Sequence of chain 1.C:
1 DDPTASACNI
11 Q

Sequence of chain 1.A:
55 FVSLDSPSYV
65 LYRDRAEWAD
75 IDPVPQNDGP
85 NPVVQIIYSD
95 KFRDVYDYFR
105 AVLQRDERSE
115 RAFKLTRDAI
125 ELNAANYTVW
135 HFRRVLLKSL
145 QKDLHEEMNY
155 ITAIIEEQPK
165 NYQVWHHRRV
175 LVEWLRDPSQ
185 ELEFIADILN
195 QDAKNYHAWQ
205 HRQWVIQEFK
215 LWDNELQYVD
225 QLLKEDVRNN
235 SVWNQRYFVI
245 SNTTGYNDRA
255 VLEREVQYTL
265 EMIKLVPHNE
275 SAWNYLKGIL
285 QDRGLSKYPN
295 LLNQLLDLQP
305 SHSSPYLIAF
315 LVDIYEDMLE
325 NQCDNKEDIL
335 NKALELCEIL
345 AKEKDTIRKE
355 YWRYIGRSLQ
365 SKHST

This protein binds this small molecule.
Small molecule (SMILES): CC(C)=CCC/C(C)=C/CC/C(C)=C/CONC(=O)CP(=O)(O)O

Sequence of chain 1.B:
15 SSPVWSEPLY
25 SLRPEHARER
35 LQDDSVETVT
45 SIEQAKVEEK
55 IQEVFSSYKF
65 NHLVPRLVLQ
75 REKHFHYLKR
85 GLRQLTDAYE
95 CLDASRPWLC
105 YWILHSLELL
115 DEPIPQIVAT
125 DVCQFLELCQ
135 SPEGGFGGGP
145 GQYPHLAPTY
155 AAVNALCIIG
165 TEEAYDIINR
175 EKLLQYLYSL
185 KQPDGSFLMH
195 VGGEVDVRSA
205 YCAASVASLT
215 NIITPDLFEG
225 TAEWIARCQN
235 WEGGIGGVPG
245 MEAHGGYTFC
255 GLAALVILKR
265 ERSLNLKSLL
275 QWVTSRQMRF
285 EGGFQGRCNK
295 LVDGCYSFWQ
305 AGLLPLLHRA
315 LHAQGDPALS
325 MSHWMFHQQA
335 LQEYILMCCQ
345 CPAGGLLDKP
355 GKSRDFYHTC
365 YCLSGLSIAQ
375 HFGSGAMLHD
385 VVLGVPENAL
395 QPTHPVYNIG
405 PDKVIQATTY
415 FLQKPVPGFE

Binding-site contacts:
Ligand atom C15 contacts residue GLY250 of chain 1.B at 3.5 Å.
Ligand atom P46 contacts residue HIS248 of chain 1.B at 3.8 Å.
Ligand atom C12 contacts residue GLY250 of chain 1.B at 3.6 Å.
Ligand atom C43 contacts residue ARG291 of chain 1.B at 3.9 Å.
Ligand atom C10 contacts residue CYS254 of chain 1.B at 3.3 Å (hydrophobic).
Ligand atom C11 contacts residue ARG202 of chain 1.B at 3.9 Å.
Ligand atom C10 contacts residue TRP303 of chain 1.B at 3.6 Å (hydrophobic).
Ligand atom C6 contacts residue CYS254 of chain 1.B at 3.8 Å (hydrophobic).
Ligand atom C43 contacts residue ALA7 of chain 1.C at 3.8 Å (hydrophobic).
Ligand atom C23 contacts residue HIS248 of chain 1.B at 3.9 Å.
Ligand atom C18 contacts residue TYR361 of chain 1.B at 3.8 Å (hydrophobic).
Ligand atom O51 contacts residue ARG291 of chain 1.B at 2.8 Å (salt-bridge).
Ligand atom C24 contacts residue TYR166 of chain 1.A at 3.2 Å (hydrophobic).
Ligand atom O50 contacts residue ARG291 of chain 1.B at 3.9 Å.
Ligand atom C45 contacts residue TYR300 of chain 1.B at 3.5 Å (hydrophobic).
Ligand atom C30 contacts residue HIS248 of chain 1.B at 3.4 Å.
Ligand atom C45 contacts residue ALA7 of chain 1.C at 4.0 Å (hydrophobic).
Ligand atom O51 contacts residue TYR300 of chain 1.B at 3.6 Å.
Ligand atom O36 contacts residue ALA7 of chain 1.C at 3.6 Å (h-bond).
Ligand atom C18 contacts residue TRP303 of chain 1.B at 3.5 Å (hydrophobic).
Ligand atom C1 contacts residue ARG202 of chain 1.B at 3.9 Å.
Ligand atom C30 contacts residue TYR251 of chain 1.B at 3.8 Å (hydrophobic).
Ligand atom C12 contacts residue TRP303 of chain 1.B at 3.6 Å (hydrophobic).
Ligand atom N42 contacts residue ALA7 of chain 1.C at 3.1 Å (h-bond).
Ligand atom C35 contacts residue TYR200 of chain 1.A at 3.8 Å (hydrophobic).
Ligand atom C18 contacts residue ILE10 of chain 1.C at 4.0 Å (hydrophobic).
Ligand atom C35 contacts residue HIS201 of chain 1.A at 4.0 Å.
Ligand atom C15 contacts residue ILE10 of chain 1.C at 3.7 Å (hydrophobic).
Ligand atom O51 contacts residue HIS248 of chain 1.B at 2.7 Å (h-bond).
Ligand atom O50 contacts residue LYS294 of chain 1.B at 2.9 Å (salt-bridge).
Ligand atom O44 contacts residue ARG291 of chain 1.B at 2.9 Å (salt-bridge).
Ligand atom C18 contacts residue GLY250 of chain 1.B at 3.7 Å.
Ligand atom O49 contacts residue TYR300 of chain 1.B at 2.6 Å (h-bond).
Ligand atom C12 contacts residue ILE10 of chain 1.C at 3.8 Å (hydrophobic).
Ligand atom C2 contacts residue CYS254 of chain 1.B at 3.7 Å (hydrophobic).
Ligand atom C24 contacts residue TYR251 of chain 1.B at 3.8 Å (hydrophobic).
Ligand atom C1 contacts residue ILE10 of chain 1.C at 3.8 Å (hydrophobic).
Ligand atom C6 contacts residue TYR205 of chain 1.B at 3.7 Å (hydrophobic).
Ligand atom C22 contacts residue GLY250 of chain 1.B at 3.9 Å.
Ligand atom P46 contacts residue TYR300 of chain 1.B at 3.3 Å.